Binding-site contacts:
Ligand atom O4 contacts residue TYR169 of chain 1.B at 3.2 Å.
Ligand atom C4 contacts residue TYR169 of chain 1.B at 3.5 Å (hydrophobic).
Ligand atom O4 contacts residue HIS164 of chain 1.B at 2.9 Å (h-bond).
Ligand atom C6 contacts residue ILE69 of chain 1.B at 3.8 Å (hydrophobic).
Ligand atom O4 contacts residue FMN1 of chain 1.G at 3.3 Å.
Ligand atom C4 contacts residue HIS167 of chain 1.B at 3.4 Å.
Ligand atom C4 contacts residue FMN1 of chain 1.G at 3.6 Å.
Ligand atom C6 contacts residue TYR28 of chain 1.B at 3.5 Å (hydrophobic).
Ligand atom C2 contacts residue FMN1 of chain 1.G at 3.7 Å.
Ligand atom C1 contacts residue TYR28 of chain 1.B at 3.9 Å (hydrophobic).
Ligand atom C1' contacts residue FMN1 of chain 1.G at 3.7 Å.
Ligand atom C6 contacts residue TYR169 of chain 1.B at 3.7 Å (hydrophobic).
Ligand atom C3 contacts residue HIS167 of chain 1.B at 3.3 Å.
Ligand atom C1' contacts residue TYR28 of chain 1.B at 3.5 Å (hydrophobic).
Ligand atom C5 contacts residue TYR169 of chain 1.B at 3.3 Å (hydrophobic).
Ligand atom C2 contacts residue TYR169 of chain 1.B at 4.4 Å (hydrophobic).
Ligand atom C3 contacts residue FMN1 of chain 1.G at 3.5 Å.
Ligand atom C6 contacts residue CYS26 of chain 1.B at 3.9 Å (hydrophobic).
Ligand atom C4 contacts residue HIS164 of chain 1.B at 4.0 Å.
Ligand atom C5 contacts residue FMN1 of chain 1.G at 3.6 Å.
Ligand atom O1' contacts residue FMN1 of chain 1.G at 3.7 Å.
Ligand atom O1' contacts residue TYR28 of chain 1.B at 2.5 Å (h-bond).
Ligand atom C5 contacts residue ILE69 of chain 1.B at 3.5 Å (hydrophobic).
Ligand atom O1' contacts residue CYS26 of chain 1.B at 4.4 Å.
Ligand atom C1 contacts residue TYR169 of chain 1.B at 4.3 Å (hydrophobic).
Ligand atom C1 contacts residue FMN1 of chain 1.G at 3.7 Å.
Ligand atom C5 contacts residue CYS26 of chain 1.B at 4.2 Å (hydrophobic).
Ligand atom O4 contacts residue HIS167 of chain 1.B at 2.7 Å (h-bond).
Ligand atom C3 contacts residue TYR169 of chain 1.B at 4.1 Å (hydrophobic).
Ligand atom C6 contacts residue FMN1 of chain 1.G at 3.6 Å.

The small molecule below binds the protein below.
Small molecule (SMILES): O=Cc1ccc(O)cc1

Sequence of chain 1.B:
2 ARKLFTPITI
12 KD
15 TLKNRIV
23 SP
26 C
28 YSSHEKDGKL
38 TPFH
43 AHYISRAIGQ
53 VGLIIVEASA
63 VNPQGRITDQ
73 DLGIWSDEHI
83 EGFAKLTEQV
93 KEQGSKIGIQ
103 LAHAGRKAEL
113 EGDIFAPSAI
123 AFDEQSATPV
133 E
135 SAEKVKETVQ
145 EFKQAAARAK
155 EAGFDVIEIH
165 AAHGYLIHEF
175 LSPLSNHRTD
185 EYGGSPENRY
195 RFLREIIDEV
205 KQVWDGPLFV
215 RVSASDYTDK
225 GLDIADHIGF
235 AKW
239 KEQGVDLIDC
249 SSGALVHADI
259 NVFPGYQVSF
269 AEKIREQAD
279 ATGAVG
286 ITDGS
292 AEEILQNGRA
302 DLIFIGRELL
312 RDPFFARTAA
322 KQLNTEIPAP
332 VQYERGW